The protein below binds the small molecule below.
Small molecule (SMILES): O=C1CCN([C@@H]2O[C@H](COP(=O)(O)O)[C@@H](O)[C@H]2O)C(=O)N1

Sequence of chain 1.B:
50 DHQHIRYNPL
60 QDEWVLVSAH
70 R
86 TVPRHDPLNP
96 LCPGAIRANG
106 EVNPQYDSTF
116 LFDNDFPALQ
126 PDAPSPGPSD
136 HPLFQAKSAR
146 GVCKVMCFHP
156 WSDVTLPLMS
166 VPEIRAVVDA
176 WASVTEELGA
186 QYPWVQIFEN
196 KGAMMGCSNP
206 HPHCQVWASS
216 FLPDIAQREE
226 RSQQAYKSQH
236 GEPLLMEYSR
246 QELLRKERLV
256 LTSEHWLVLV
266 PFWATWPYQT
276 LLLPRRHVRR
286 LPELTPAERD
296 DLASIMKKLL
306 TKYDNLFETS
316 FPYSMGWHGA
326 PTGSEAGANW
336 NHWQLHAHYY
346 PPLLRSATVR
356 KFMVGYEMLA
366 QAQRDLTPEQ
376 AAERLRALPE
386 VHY

Binding-site contacts:
Ligand atom OP1 contacts residue CYS202 of chain 1.B at 3.5 Å (h-bond).
Ligand atom C4' contacts residue ASN119 of chain 1.B at 4.1 Å.
Ligand atom C1' contacts residue VAL150 of chain 1.B at 4.2 Å (hydrophobic).
Ligand atom C2' contacts residue ASN119 of chain 1.B at 4.2 Å.
Ligand atom C4 contacts residue ASP120 of chain 1.B at 3.6 Å.
Ligand atom C5 contacts residue PRO95 of chain 1.B at 3.3 Å (hydrophobic).
Ligand atom OP1 contacts residue HIS208 of chain 1.B at 2.7 Å (h-bond).
Ligand atom P contacts residue GLN210 of chain 1.B at 3.6 Å.
Ligand atom OP2 contacts residue HIS208 of chain 1.B at 3.0 Å (h-bond).
Ligand atom O3' contacts residue GLN210 of chain 1.B at 3.6 Å (h-bond).
Ligand atom O4 contacts residue ASP120 of chain 1.B at 3.6 Å.
Ligand atom O4 contacts residue PRO95 of chain 1.B at 3.4 Å.
Ligand atom C4 contacts residue PRO95 of chain 1.B at 3.8 Å (hydrophobic).
Ligand atom O2 contacts residue ASN119 of chain 1.B at 3.4 Å (h-bond).
Ligand atom C3' contacts residue ASN119 of chain 1.B at 3.9 Å.
Ligand atom C5' contacts residue HIS208 of chain 1.B at 3.5 Å.
Ligand atom C2 contacts residue ASP120 of chain 1.B at 3.6 Å.
Ligand atom C1' contacts residue ASN119 of chain 1.B at 3.8 Å.
Ligand atom O2' contacts residue ASN119 of chain 1.B at 3.5 Å (h-bond).
Ligand atom N3 contacts residue ASP120 of chain 1.B at 2.6 Å (salt-bridge).
Ligand atom O3' contacts residue G1P1 of chain 1.T at 2.8 Å (h-bond).
Ligand atom P contacts residue HIS208 of chain 1.B at 2.2 Å.
Ligand atom O2 contacts residue PHE117 of chain 1.B at 3.5 Å.
Ligand atom O4 contacts residue ARG102 of chain 1.B at 3.7 Å.
Ligand atom O3' contacts residue ASN119 of chain 1.B at 2.9 Å (h-bond).
Ligand atom OP1 contacts residue G1P1 of chain 1.T at 4.0 Å.
Ligand atom C2 contacts residue PHE117 of chain 1.B at 3.9 Å (hydrophobic).
Ligand atom C3' contacts residue G1P1 of chain 1.T at 3.6 Å.
Ligand atom C2 contacts residue ASN119 of chain 1.B at 4.1 Å.
Ligand atom OP2 contacts residue GLN210 of chain 1.B at 3.0 Å (h-bond).
Ligand atom O2 contacts residue ASP120 of chain 1.B at 2.9 Å (salt-bridge).
Ligand atom O4' contacts residue VAL150 of chain 1.B at 3.7 Å.
Ligand atom O5' contacts residue HIS208 of chain 1.B at 2.9 Å (h-bond).
Ligand atom O2' contacts residue G1P1 of chain 1.T at 4.0 Å.
Ligand atom O2' contacts residue PHE121 of chain 1.B at 3.7 Å.
Ligand atom C4 contacts residue ALA103 of chain 1.B at 3.9 Å (hydrophobic).
Ligand atom O4 contacts residue ALA103 of chain 1.B at 2.9 Å (h-bond).
Ligand atom C4' contacts residue VAL150 of chain 1.B at 3.9 Å (hydrophobic).
Ligand atom O5' contacts residue GLN210 of chain 1.B at 3.3 Å (h-bond).
Ligand atom C4 contacts residue PHE121 of chain 1.B at 4.1 Å (hydrophobic).